Binding-site contacts:
Ligand atom NE contacts residue HEM1 of chain 2.C at 3.9 Å.
Ligand atom OXT contacts residue TYR266 of chain 2.A at 3.3 Å (h-bond).
Ligand atom OXT contacts residue GLN182 of chain 2.A at 3.0 Å (h-bond).
Ligand atom CG contacts residue GLU296 of chain 2.A at 3.6 Å.
Ligand atom C contacts residue GLN182 of chain 2.A at 3.5 Å.
Ligand atom O contacts residue TYR292 of chain 2.A at 3.3 Å.
Ligand atom CD contacts residue HEM1 of chain 2.C at 3.4 Å.
Ligand atom CB contacts residue GLN182 of chain 2.A at 3.7 Å.
Ligand atom C3 contacts residue PRO269 of chain 2.A at 3.5 Å (hydrophobic).
Ligand atom O contacts residue GLU296 of chain 2.A at 3.6 Å.
Ligand atom C contacts residue TYR292 of chain 2.A at 3.3 Å (hydrophobic).
Ligand atom O contacts residue ASP301 of chain 2.A at 2.8 Å (salt-bridge).
Ligand atom C contacts residue GLU296 of chain 2.A at 4.0 Å.
Ligand atom C contacts residue ASP301 of chain 2.A at 3.6 Å.
Ligand atom OXT contacts residue ASP301 of chain 2.A at 3.6 Å.
Ligand atom CB contacts residue PRO269 of chain 2.A at 3.9 Å (hydrophobic).
Ligand atom OXT contacts residue TYR292 of chain 2.A at 2.6 Å (h-bond).
Ligand atom CB contacts residue TYR292 of chain 2.A at 3.7 Å (hydrophobic).
Ligand atom C3 contacts residue PHE288 of chain 2.A at 3.3 Å (hydrophobic).
Ligand atom C1 contacts residue HEM1 of chain 2.C at 3.5 Å.
Ligand atom NH2 contacts residue TRP291 of chain 2.A at 3.0 Å (h-bond).
Ligand atom C3 contacts residue VAL271 of chain 2.A at 3.5 Å (hydrophobic).
Ligand atom CA contacts residue GLU296 of chain 2.A at 3.6 Å.
Ligand atom C2 contacts residue HEM1 of chain 2.C at 3.9 Å.
Ligand atom CZ contacts residue HEM1 of chain 2.C at 3.9 Å.
Ligand atom NE contacts residue GLU296 of chain 2.A at 2.5 Å (salt-bridge).
Ligand atom NH2 contacts residue GLU296 of chain 2.A at 2.6 Å (salt-bridge).
Ligand atom NH2 contacts residue HEM1 of chain 2.C at 3.4 Å.
Ligand atom CG contacts residue VAL271 of chain 2.A at 3.8 Å (hydrophobic).
Ligand atom CA contacts residue GLN182 of chain 2.A at 3.1 Å.
Ligand atom CB contacts residue GLU296 of chain 2.A at 3.2 Å.
Ligand atom C3 contacts residue SER289 of chain 2.A at 3.8 Å.
Ligand atom C2 contacts residue SER289 of chain 2.A at 3.6 Å.
Ligand atom CD contacts residue GLU296 of chain 2.A at 3.1 Å.
Ligand atom C2 contacts residue PRO269 of chain 2.A at 3.7 Å (hydrophobic).
Ligand atom N contacts residue GLU296 of chain 2.A at 3.2 Å (salt-bridge).
Ligand atom N contacts residue HEM1 of chain 2.C at 3.2 Å (h-bond).
Ligand atom CZ contacts residue GLU296 of chain 2.A at 3.2 Å.
Ligand atom C2 contacts residue GLY290 of chain 2.A at 3.1 Å.
Ligand atom NH1 contacts residue PRO269 of chain 2.A at 3.7 Å.

Sequence of chain 2.A:
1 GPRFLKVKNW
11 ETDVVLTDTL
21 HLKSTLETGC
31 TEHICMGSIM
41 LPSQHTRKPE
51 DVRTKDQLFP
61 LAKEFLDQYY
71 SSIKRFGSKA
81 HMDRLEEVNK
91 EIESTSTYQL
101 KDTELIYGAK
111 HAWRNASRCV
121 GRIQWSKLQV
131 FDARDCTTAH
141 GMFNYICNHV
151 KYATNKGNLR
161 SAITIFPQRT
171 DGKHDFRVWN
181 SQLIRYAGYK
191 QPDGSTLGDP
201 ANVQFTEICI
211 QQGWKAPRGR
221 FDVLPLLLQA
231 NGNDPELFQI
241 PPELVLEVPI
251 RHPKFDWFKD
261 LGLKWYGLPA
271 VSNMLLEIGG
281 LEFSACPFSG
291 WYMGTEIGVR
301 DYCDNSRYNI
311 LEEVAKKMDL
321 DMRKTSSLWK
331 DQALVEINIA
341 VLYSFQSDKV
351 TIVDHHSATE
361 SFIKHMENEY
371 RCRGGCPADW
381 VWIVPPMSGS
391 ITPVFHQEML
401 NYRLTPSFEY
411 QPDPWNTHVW

A protein and the small-molecule ligand that binds it are described below.
Small molecule (SMILES): CCCNC(=[NH2+])NCCC[C@H](N)C(=O)O